Sequence of chain 3.B:
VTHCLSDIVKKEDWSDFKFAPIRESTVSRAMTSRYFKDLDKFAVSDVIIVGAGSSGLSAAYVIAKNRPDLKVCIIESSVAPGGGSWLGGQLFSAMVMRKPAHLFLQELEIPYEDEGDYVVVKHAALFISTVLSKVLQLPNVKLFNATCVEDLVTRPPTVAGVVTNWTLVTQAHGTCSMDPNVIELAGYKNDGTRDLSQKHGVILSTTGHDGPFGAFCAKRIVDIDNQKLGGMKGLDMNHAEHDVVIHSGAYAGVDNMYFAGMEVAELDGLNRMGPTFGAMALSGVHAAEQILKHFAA

Sequence of chain 1.B:
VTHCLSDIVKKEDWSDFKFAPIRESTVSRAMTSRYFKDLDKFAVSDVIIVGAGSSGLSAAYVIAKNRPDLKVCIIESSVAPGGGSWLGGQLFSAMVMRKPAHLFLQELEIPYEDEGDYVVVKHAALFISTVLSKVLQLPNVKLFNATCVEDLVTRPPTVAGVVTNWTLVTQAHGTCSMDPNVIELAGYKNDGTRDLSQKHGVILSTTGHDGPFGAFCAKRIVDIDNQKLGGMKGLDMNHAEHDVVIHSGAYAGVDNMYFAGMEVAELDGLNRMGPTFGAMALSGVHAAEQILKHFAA

Binding-site contacts:
Ligand atom O12 contacts residue GLY124 of chain 3.B at 3.2 Å.
Ligand atom O5 contacts residue GLY310 of chain 3.B at 3.5 Å.
Ligand atom N5 contacts residue VAL190 of chain 3.B at 3.0 Å (h-bond).
Ligand atom O5 contacts residue MET311 of chain 3.B at 2.8 Å (h-bond).
Ligand atom O13 contacts residue GLU117 of chain 3.B at 2.6 Å (salt-bridge).
Ligand atom O4 contacts residue SER95 of chain 3.B at 3.5 Å (h-bond).
Ligand atom C14 contacts residue ILE116 of chain 3.B at 3.5 Å (hydrophobic).
Ligand atom O8 contacts residue HIS257 of chain 3.B at 3.6 Å (h-bond).
Ligand atom O4 contacts residue SER96 of chain 3.B at 2.7 Å (h-bond).
Ligand atom O13 contacts residue SER118 of chain 3.B at 3.2 Å (h-bond).
Ligand atom N6 contacts residue PHE261 of chain 3.B at 3.3 Å.
Ligand atom C5 contacts residue THR325 of chain 3.B at 3.3 Å.
Ligand atom O14 contacts residue GLY92 of chain 3.B at 3.1 Å.
Ligand atom O9 contacts residue ARG321 of chain 3.B at 2.9 Å (salt-bridge).
Ligand atom O9 contacts residue MET322 of chain 3.B at 3.4 Å (h-bond).
Ligand atom O10 contacts residue ARG321 of chain 3.B at 2.8 Å (salt-bridge).
Ligand atom C6 contacts residue GLY323 of chain 3.B at 3.3 Å.
Ligand atom O12 contacts residue GLU117 of chain 3.B at 2.7 Å (salt-bridge).
Ligand atom O7 contacts residue PHE326 of chain 3.B at 3.4 Å.
Ligand atom O5 contacts residue SER96 of chain 3.B at 3.6 Å (h-bond).
Ligand atom C5 contacts residue GLY323 of chain 3.B at 3.5 Å.
Ligand atom C8 contacts residue THR254 of chain 3.B at 3.5 Å.
Ligand atom C7 contacts residue GLY323 of chain 3.B at 3.3 Å.
Ligand atom N4 contacts residue VAL190 of chain 3.B at 3.0 Å (h-bond).
Ligand atom C4 contacts residue ASP227 of chain 1.B at 3.1 Å.
Ligand atom N2 contacts residue SER118 of chain 3.B at 3.4 Å (h-bond).
Ligand atom C14 contacts residue SER118 of chain 3.B at 3.4 Å.
Ligand atom N1 contacts residue ASP227 of chain 1.B at 2.9 Å (salt-bridge).
Ligand atom O6 contacts residue MET329 of chain 3.B at 3.4 Å (h-bond).
Ligand atom N3 contacts residue SER118 of chain 3.B at 3.1 Å (h-bond).
Ligand atom O6 contacts residue SER95 of chain 3.B at 3.3 Å (h-bond).
Ligand atom O13 contacts residue SER119 of chain 3.B at 3.5 Å (h-bond).
Ligand atom O1 contacts residue GLY125 of chain 3.B at 3.0 Å (h-bond).
Ligand atom O3 contacts residue GLY256 of chain 3.B at 3.3 Å.
Ligand atom O11 contacts residue GLY94 of chain 3.B at 3.5 Å.
Ligand atom O9 contacts residue GLY323 of chain 3.B at 2.9 Å (h-bond).
Ligand atom C13 contacts residue SER118 of chain 3.B at 3.2 Å.
Ligand atom N3 contacts residue ILE116 of chain 3.B at 3.5 Å (h-bond).
Ligand atom N1 contacts residue GLY323 of chain 3.B at 3.3 Å (h-bond).
Ligand atom C12 contacts residue GLU117 of chain 3.B at 3.5 Å.

A protein and the small-molecule ligand that binds it are described below.
Small molecule (SMILES): C[C@H](/N=C/C(=O)O)C(=O)[C@H](O)COP(=O)(O)OP(=O)(O)OC[C@H]1O[C@@H](n2cnc3c(N)ncnc32)[C@H](O)[C@@H]1O